The small molecule below binds the protein below.
Small molecule (SMILES): C=CC[C@@H]1/C=C(\C)C[C@H](C)C[C@H](OC)[C@H]2O[C@@](O)(C(=O)C(=O)N3CCCC[C@H]3C(=O)O[C@H](/C(C)=C/[C@@H]3CC[C@@H](O)[C@H](OC)C3)[C@H](C)[C@@H](O)CC1=O)[C@H](C)C[C@@H]2OC

Binding-site contacts:
Ligand atom O3 contacts residue PHE103 of chain 1.D at 3.6 Å.
Ligand atom C10 contacts residue ASP41 of chain 1.D at 3.3 Å.
Ligand atom O4 contacts residue PHE103 of chain 1.D at 3.6 Å.
Ligand atom C3 contacts residue TRP63 of chain 1.D at 3.7 Å (hydrophobic).
Ligand atom O6 contacts residue PHE40 of chain 1.D at 3.8 Å.
Ligand atom O1 contacts residue TYR86 of chain 1.D at 3.4 Å (h-bond).
Ligand atom N7 contacts residue TYR86 of chain 1.D at 3.7 Å.
Ligand atom O2 contacts residue VAL59 of chain 1.D at 3.3 Å.
Ligand atom C45 contacts residue ALA85 of chain 1.D at 3.3 Å (hydrophobic).
Ligand atom C5 contacts residue TYR30 of chain 1.D at 3.7 Å (hydrophobic).
Ligand atom C1 contacts residue TYR86 of chain 1.D at 3.3 Å (hydrophobic).
Ligand atom C42 contacts residue TYR86 of chain 1.D at 3.2 Å (hydrophobic).
Ligand atom C9 contacts residue PHE40 of chain 1.D at 3.8 Å (hydrophobic).
Ligand atom C11 contacts residue TYR86 of chain 1.D at 3.6 Å (hydrophobic).
Ligand atom C35 contacts residue LEU94 of chain 1.D at 3.7 Å (hydrophobic).
Ligand atom C41 contacts residue PHE50 of chain 1.D at 3.4 Å (hydrophobic).
Ligand atom C8 contacts residue TYR86 of chain 1.D at 3.2 Å (hydrophobic).
Ligand atom O4 contacts residue TYR30 of chain 1.D at 3.1 Å.
Ligand atom C36 contacts residue TYR30 of chain 1.D at 3.4 Å (hydrophobic).
Ligand atom O10 contacts residue GLN58 of chain 1.D at 3.5 Å (h-bond).
Ligand atom C36 contacts residue PHE50 of chain 1.D at 3.7 Å (hydrophobic).
Ligand atom C43 contacts residue TYR91 of chain 1.D at 3.3 Å (hydrophobic).
Ligand atom O3 contacts residue TYR86 of chain 1.D at 2.4 Å (h-bond).
Ligand atom C15 contacts residue ASP41 of chain 1.D at 3.7 Å.
Ligand atom C30 contacts residue TYR86 of chain 1.D at 3.7 Å (hydrophobic).
Ligand atom C36 contacts residue ARG46 of chain 1.D at 3.7 Å.
Ligand atom C45 contacts residue TYR86 of chain 1.D at 3.6 Å (hydrophobic).
Ligand atom O5 contacts residue TYR30 of chain 1.D at 3.6 Å (h-bond).
Ligand atom C14 contacts residue ASP41 of chain 1.D at 3.3 Å.
Ligand atom C9 contacts residue ASP41 of chain 1.D at 3.8 Å.
Ligand atom O4 contacts residue PHE40 of chain 1.D at 3.2 Å.
Ligand atom C35 contacts residue TYR86 of chain 1.D at 3.4 Å (hydrophobic).
Ligand atom C27 contacts residue TYR86 of chain 1.D at 3.5 Å (hydrophobic).
Ligand atom O2 contacts residue ILE60 of chain 1.D at 2.8 Å (h-bond).
Ligand atom O6 contacts residue ASP41 of chain 1.D at 2.8 Å (salt-bridge).
Ligand atom C44 contacts residue ARG46 of chain 1.D at 3.3 Å.
Ligand atom C2 contacts residue TYR86 of chain 1.D at 3.4 Å (hydrophobic).
Ligand atom O4 contacts residue ASP41 of chain 1.D at 3.3 Å (salt-bridge).
Ligand atom C4 contacts residue TRP63 of chain 1.D at 3.7 Å (hydrophobic).
Ligand atom O5 contacts residue ASP41 of chain 1.D at 2.9 Å (salt-bridge).

Sequence of chain 1.D:
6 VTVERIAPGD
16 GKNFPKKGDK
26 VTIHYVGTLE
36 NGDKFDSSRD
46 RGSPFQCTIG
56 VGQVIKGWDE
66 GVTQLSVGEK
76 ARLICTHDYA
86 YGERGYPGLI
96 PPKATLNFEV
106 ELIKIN